Binding-site contacts:
Ligand atom N2 contacts residue ASN376 of chain 1.B at 3.0 Å (h-bond).
Ligand atom C4 contacts residue ASN376 of chain 1.B at 4.2 Å.
Ligand atom C7 contacts residue ASN376 of chain 1.B at 3.5 Å.
Ligand atom C7 contacts residue SER372 of chain 1.B at 4.4 Å.
Ligand atom O5 contacts residue ASN376 of chain 1.B at 2.3 Å (h-bond).
Ligand atom O7 contacts residue SER372 of chain 1.B at 4.1 Å.
Ligand atom C2 contacts residue ASN376 of chain 1.B at 2.5 Å.
Ligand atom C5 contacts residue ASN376 of chain 1.B at 3.7 Å.
Ligand atom C8 contacts residue SER372 of chain 1.B at 3.9 Å.
Ligand atom C3 contacts residue ASN376 of chain 1.B at 3.8 Å.
Ligand atom O7 contacts residue ASN376 of chain 1.B at 3.7 Å.
Ligand atom C1 contacts residue ASN376 of chain 1.B at 1.4 Å.

This protein binds this small molecule.
Small molecule (SMILES): CC(=O)N[C@H]1[C@H](O[C@H]2[C@H](O)[C@@H](NC(C)=O)CO[C@@H]2CO)O[C@H](CO)[C@@H](O)[C@@H]1O

Sequence of chain 1.B:
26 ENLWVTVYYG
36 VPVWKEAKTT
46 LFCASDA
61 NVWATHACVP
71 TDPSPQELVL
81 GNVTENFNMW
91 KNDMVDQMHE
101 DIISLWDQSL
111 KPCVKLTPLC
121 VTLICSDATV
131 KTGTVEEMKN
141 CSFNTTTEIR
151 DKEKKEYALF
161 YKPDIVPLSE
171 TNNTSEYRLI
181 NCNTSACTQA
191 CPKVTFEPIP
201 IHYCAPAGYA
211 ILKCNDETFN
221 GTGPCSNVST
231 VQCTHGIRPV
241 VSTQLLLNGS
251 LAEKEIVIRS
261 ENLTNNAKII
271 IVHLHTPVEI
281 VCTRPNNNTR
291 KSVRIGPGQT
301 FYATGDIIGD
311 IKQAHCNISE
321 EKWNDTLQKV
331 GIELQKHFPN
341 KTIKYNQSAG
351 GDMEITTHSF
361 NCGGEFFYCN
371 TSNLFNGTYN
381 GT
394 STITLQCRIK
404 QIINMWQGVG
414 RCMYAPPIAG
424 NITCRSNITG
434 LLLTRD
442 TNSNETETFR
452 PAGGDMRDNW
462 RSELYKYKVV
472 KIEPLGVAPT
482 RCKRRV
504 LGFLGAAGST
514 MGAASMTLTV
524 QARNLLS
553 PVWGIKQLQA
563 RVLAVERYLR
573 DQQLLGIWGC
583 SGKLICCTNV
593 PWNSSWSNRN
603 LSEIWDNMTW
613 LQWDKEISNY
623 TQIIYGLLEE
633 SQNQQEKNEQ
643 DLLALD